The protein below binds the small molecule below.
Small molecule (SMILES): CC(=O)N[C@H]1[C@H](O[C@H]2[C@H](O)[C@@H](NC(C)=O)CO[C@@H]2CO)O[C@H](CO)[C@@H](O[C@@H]2O[C@H](CO)[C@@H](O)[C@H](O[C@H]3O[C@H](CO)[C@@H](O)[C@H](O)[C@@H]3O)[C@@H]2O)[C@@H]1O

Sequence of chain 1.B:
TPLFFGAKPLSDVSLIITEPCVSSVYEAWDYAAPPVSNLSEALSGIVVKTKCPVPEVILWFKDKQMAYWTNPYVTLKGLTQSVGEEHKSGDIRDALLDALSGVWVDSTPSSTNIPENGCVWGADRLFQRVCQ

Binding-site contacts:
Ligand atom C5 contacts residue ASN44 of chain 1.B at 3.3 Å.
Ligand atom O6 contacts residue GLU47 of chain 1.B at 3.7 Å.
Ligand atom O4 contacts residue SER102 of chain 1.A at 3.5 Å.
Ligand atom C7 contacts residue ASN44 of chain 1.B at 4.0 Å.
Ligand atom C8 contacts residue LYS98 of chain 1.A at 3.8 Å.
Ligand atom O6 contacts residue SER46 of chain 1.B at 4.1 Å.
Ligand atom C3 contacts residue ASN44 of chain 1.B at 3.9 Å.
Ligand atom O6 contacts residue SER102 of chain 1.A at 4.5 Å.
Ligand atom N2 contacts residue ASN44 of chain 1.B at 3.1 Å (h-bond).
Ligand atom O7 contacts residue LYS98 of chain 1.A at 3.2 Å.
Ligand atom C5 contacts residue SER46 of chain 1.B at 3.7 Å.
Ligand atom C4 contacts residue TYR99 of chain 1.A at 4.2 Å (hydrophobic).
Ligand atom O5 contacts residue SER46 of chain 1.B at 3.9 Å.
Ligand atom C7 contacts residue TYR99 of chain 1.A at 4.3 Å (hydrophobic).
Ligand atom C1 contacts residue SER102 of chain 1.A at 4.1 Å.
Ligand atom O6 contacts residue ASN44 of chain 1.B at 4.2 Å.
Ligand atom C1 contacts residue ASN44 of chain 1.B at 1.4 Å.
Ligand atom C6 contacts residue SER46 of chain 1.B at 4.0 Å.
Ligand atom C7 contacts residue LYS98 of chain 1.A at 3.6 Å.
Ligand atom C3 contacts residue SER102 of chain 1.A at 3.8 Å.
Ligand atom C1 contacts residue GLU47 of chain 1.B at 4.2 Å.
Ligand atom O5 contacts residue ASN44 of chain 1.B at 2.3 Å (h-bond).
Ligand atom C2 contacts residue TYR99 of chain 1.A at 4.2 Å (hydrophobic).
Ligand atom O2 contacts residue TYR104 of chain 1.A at 4.3 Å.
Ligand atom C6 contacts residue LYS98 of chain 1.A at 3.4 Å.
Ligand atom C4 contacts residue ASN44 of chain 1.B at 4.2 Å.
Ligand atom O7 contacts residue TYR99 of chain 1.A at 3.1 Å (h-bond).
Ligand atom O7 contacts residue ASN44 of chain 1.B at 4.1 Å.
Ligand atom C3 contacts residue TYR99 of chain 1.A at 4.0 Å (hydrophobic).
Ligand atom O5 contacts residue GLU47 of chain 1.B at 3.8 Å.
Ligand atom C1 contacts residue SER46 of chain 1.B at 4.1 Å.
Ligand atom O3 contacts residue TYR99 of chain 1.A at 3.2 Å.
Ligand atom C4 contacts residue SER102 of chain 1.A at 4.3 Å.
Ligand atom O6 contacts residue LYS98 of chain 1.A at 3.9 Å.
Ligand atom O5 contacts residue SER102 of chain 1.A at 3.6 Å (h-bond).
Ligand atom C2 contacts residue ASN44 of chain 1.B at 2.8 Å.
Ligand atom C6 contacts residue ASN44 of chain 1.B at 4.4 Å.
Ligand atom O3 contacts residue SER102 of chain 1.A at 4.0 Å.
Ligand atom N2 contacts residue ASP134 of chain 1.A at 4.1 Å.
Ligand atom N2 contacts residue LYS98 of chain 1.A at 4.4 Å.

Sequence of chain 1.A:
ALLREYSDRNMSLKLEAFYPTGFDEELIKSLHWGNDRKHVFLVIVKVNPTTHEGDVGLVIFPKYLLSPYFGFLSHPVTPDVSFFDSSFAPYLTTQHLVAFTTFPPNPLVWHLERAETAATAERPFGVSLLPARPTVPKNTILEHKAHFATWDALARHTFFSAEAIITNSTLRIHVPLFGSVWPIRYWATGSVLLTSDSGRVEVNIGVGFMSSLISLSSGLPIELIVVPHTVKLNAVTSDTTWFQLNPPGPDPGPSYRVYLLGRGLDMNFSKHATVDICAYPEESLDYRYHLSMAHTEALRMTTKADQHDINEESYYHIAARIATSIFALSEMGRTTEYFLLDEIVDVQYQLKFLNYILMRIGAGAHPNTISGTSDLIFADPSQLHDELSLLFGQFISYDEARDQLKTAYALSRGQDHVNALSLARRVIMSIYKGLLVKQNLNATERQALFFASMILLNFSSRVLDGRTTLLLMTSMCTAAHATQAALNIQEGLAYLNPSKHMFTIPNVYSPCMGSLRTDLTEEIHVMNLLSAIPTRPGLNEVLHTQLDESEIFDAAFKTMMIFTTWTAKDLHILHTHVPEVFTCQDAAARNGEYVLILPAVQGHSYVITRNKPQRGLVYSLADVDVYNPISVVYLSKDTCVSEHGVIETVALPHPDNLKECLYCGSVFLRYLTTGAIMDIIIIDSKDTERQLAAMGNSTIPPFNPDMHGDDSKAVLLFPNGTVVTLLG